A protein and the small-molecule ligand that binds it are described below.
Small molecule (SMILES): CC(=O)N[C@@H]1[C@@H](O)[C@H](O)[C@@H](CO)O[C@H]1O

Binding-site contacts:
Ligand atom C8 contacts residue ASN12 of chain 1.A at 3.2 Å.
Ligand atom O7 contacts residue ASN12 of chain 1.A at 4.1 Å.
Ligand atom O7 contacts residue GLY13 of chain 1.A at 3.6 Å (h-bond).
Ligand atom C2 contacts residue ASN12 of chain 1.A at 2.7 Å.
Ligand atom O5 contacts residue ASN12 of chain 1.A at 2.3 Å (h-bond).
Ligand atom C1 contacts residue ASN12 of chain 1.A at 1.4 Å.
Ligand atom C7 contacts residue GLY13 of chain 1.A at 4.0 Å.
Ligand atom C5 contacts residue ASN12 of chain 1.A at 3.6 Å.
Ligand atom C4 contacts residue ASN12 of chain 1.A at 4.2 Å.
Ligand atom C3 contacts residue ASN12 of chain 1.A at 4.0 Å.
Ligand atom C7 contacts residue ASN12 of chain 1.A at 3.4 Å.
Ligand atom C8 contacts residue GLY13 of chain 1.A at 4.2 Å.
Ligand atom N2 contacts residue ASN12 of chain 1.A at 3.0 Å.

Sequence of chain 1.A:
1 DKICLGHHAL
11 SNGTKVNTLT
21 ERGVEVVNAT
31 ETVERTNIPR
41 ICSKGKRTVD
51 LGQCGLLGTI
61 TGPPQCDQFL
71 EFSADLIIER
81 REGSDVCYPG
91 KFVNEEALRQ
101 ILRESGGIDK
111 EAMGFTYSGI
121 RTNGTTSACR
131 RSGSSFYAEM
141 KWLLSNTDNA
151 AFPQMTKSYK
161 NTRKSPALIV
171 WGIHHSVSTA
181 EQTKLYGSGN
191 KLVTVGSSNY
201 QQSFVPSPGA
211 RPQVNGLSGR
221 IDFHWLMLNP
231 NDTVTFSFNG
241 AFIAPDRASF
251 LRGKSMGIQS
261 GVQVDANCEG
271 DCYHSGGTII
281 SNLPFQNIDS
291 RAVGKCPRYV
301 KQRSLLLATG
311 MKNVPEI